Sequence of chain 1.A:
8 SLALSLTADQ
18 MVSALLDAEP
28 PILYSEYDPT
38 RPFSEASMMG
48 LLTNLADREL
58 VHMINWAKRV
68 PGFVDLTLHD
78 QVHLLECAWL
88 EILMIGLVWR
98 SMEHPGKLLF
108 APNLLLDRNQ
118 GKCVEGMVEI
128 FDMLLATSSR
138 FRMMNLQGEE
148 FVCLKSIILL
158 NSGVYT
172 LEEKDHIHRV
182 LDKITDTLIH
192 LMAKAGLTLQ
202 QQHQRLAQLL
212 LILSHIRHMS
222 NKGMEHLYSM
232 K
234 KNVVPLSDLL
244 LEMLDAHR

Binding-site contacts:
Ligand atom CAU contacts residue LEU90 of chain 1.A at 4.1 Å (hydrophobic).
Ligand atom CAI contacts residue MET91 of chain 1.A at 3.6 Å (hydrophobic).
Ligand atom CAS contacts residue LEU90 of chain 1.A at 3.7 Å (hydrophobic).
Ligand atom CAP contacts residue LEU49 of chain 1.A at 3.6 Å (hydrophobic).
Ligand atom CAM contacts residue HIS227 of chain 1.A at 3.4 Å.
Ligand atom CAM contacts residue GLY224 of chain 1.A at 3.7 Å.
Ligand atom OAQ contacts residue HIS227 of chain 1.A at 3.1 Å (h-bond).
Ligand atom OAN contacts residue ILE127 of chain 1.A at 3.4 Å.
Ligand atom CAU contacts residue GLU56 of chain 1.A at 3.2 Å.
Ligand atom CAC contacts residue PHE107 of chain 1.A at 4.0 Å (hydrophobic).
Ligand atom OAQ contacts residue GLY224 of chain 1.A at 4.2 Å.
Ligand atom CAT contacts residue PHE107 of chain 1.A at 4.0 Å (hydrophobic).
Ligand atom CAL contacts residue LEU228 of chain 1.A at 4.2 Å (hydrophobic).
Ligand atom CAO contacts residue PHE107 of chain 1.A at 3.8 Å (hydrophobic).
Ligand atom CAD contacts residue MET91 of chain 1.A at 4.2 Å (hydrophobic).
Ligand atom CAH contacts residue LEU49 of chain 1.A at 4.0 Å (hydrophobic).
Ligand atom CAS contacts residue LEU94 of chain 1.A at 4.2 Å (hydrophobic).
Ligand atom OAN contacts residue MET91 of chain 1.A at 3.6 Å.
Ligand atom OAV contacts residue LEU90 of chain 1.A at 4.0 Å.
Ligand atom OAR contacts residue ILE127 of chain 1.A at 3.5 Å.
Ligand atom CAF contacts residue MET91 of chain 1.A at 4.0 Å (hydrophobic).
Ligand atom CAD contacts residue PHE107 of chain 1.A at 4.1 Å (hydrophobic).
Ligand atom OAQ contacts residue MET46 of chain 1.A at 3.5 Å.
Ligand atom CAG contacts residue PHE107 of chain 1.A at 3.7 Å (hydrophobic).
Ligand atom CAK contacts residue LEU49 of chain 1.A at 4.0 Å (hydrophobic).
Ligand atom OAV contacts residue ARG97 of chain 1.A at 3.0 Å (salt-bridge).
Ligand atom OAV contacts residue GLU56 of chain 1.A at 2.5 Å (salt-bridge).
Ligand atom CAP contacts residue PHE107 of chain 1.A at 4.0 Å (hydrophobic).
Ligand atom CAI contacts residue LEU94 of chain 1.A at 3.9 Å (hydrophobic).
Ligand atom CAT contacts residue LEU52 of chain 1.A at 3.9 Å (hydrophobic).
Ligand atom CAP contacts residue ALA53 of chain 1.A at 4.0 Å (hydrophobic).
Ligand atom OAQ contacts residue LEU228 of chain 1.A at 3.5 Å.
Ligand atom CAL contacts residue LEU87 of chain 1.A at 4.1 Å (hydrophobic).
Ligand atom OAR contacts residue HIS227 of chain 1.A at 2.8 Å (h-bond).
Ligand atom CAJ contacts residue HIS227 of chain 1.A at 3.5 Å.
Ligand atom CAT contacts residue GLU56 of chain 1.A at 3.3 Å.
Ligand atom CAU contacts residue ARG97 of chain 1.A at 3.9 Å.
Ligand atom OAR contacts residue MET124 of chain 1.A at 3.8 Å.
Ligand atom CAA contacts residue LEU87 of chain 1.A at 4.0 Å (hydrophobic).
Ligand atom CAF contacts residue GLY224 of chain 1.A at 4.1 Å.

A protein and the small-molecule ligand that binds it are described below.
Small molecule (SMILES): C[C@]12CC[C@@H]3c4ccc(O)cc4CC[C@H]3[C@@H]1[C@@H](O)[C@@H](O)[C@@H]2O